Binding-site contacts:
Ligand atom N2 contacts residue ASN140 of chain 1.B at 3.2 Å (h-bond).
Ligand atom C9 contacts residue MET165 of chain 1.B at 4.0 Å (hydrophobic).
Ligand atom N3 contacts residue ILE142 of chain 1.B at 3.9 Å.
Ligand atom N1 contacts residue ASP204 of chain 1.B at 3.0 Å (salt-bridge).
Ligand atom N4 contacts residue ASP121 of chain 1.B at 2.9 Å (salt-bridge).
Ligand atom C2 contacts residue ASP204 of chain 1.B at 4.0 Å.
Ligand atom C2 contacts residue MET165 of chain 1.B at 3.8 Å (hydrophobic).
Ligand atom O4 contacts residue PHE209 of chain 1.B at 3.3 Å.
Ligand atom C1 contacts residue PHE209 of chain 1.B at 3.9 Å (hydrophobic).
Ligand atom N1 contacts residue ILE163 of chain 1.B at 3.6 Å.
Ligand atom C6 contacts residue ILE142 of chain 1.B at 3.4 Å (hydrophobic).
Ligand atom N5 contacts residue ASP204 of chain 1.B at 2.8 Å (salt-bridge).
Ligand atom C2 contacts residue PHE209 of chain 1.B at 4.0 Å (hydrophobic).
Ligand atom N4 contacts residue ILE142 of chain 1.B at 3.3 Å.
Ligand atom C4 contacts residue ARG274 of chain 1.B at 3.8 Å.
Ligand atom C10 contacts residue PHE209 of chain 1.B at 3.7 Å (hydrophobic).
Ligand atom N1 contacts residue ASN140 of chain 1.B at 2.6 Å (h-bond).
Ligand atom N2 contacts residue ILE142 of chain 1.B at 3.5 Å.
Ligand atom C1 contacts residue ARG274 of chain 1.B at 3.6 Å.
Ligand atom O1 contacts residue PHE209 of chain 1.B at 3.6 Å.
Ligand atom N3 contacts residue ASP121 of chain 1.B at 3.2 Å (salt-bridge).
Ligand atom C6 contacts residue ARG274 of chain 1.B at 3.7 Å.
Ligand atom N4 contacts residue ARG274 of chain 1.B at 3.6 Å (salt-bridge).
Ligand atom C5 contacts residue ARG274 of chain 1.B at 3.5 Å.
Ligand atom O1 contacts residue LYS240 of chain 1.B at 3.5 Å.
Ligand atom N2 contacts residue ARG274 of chain 1.B at 3.9 Å.
Ligand atom O4 contacts residue LYS240 of chain 1.B at 2.8 Å (salt-bridge).
Ligand atom N5 contacts residue MET165 of chain 1.B at 3.6 Å.
Ligand atom C9 contacts residue ASN140 of chain 1.B at 3.6 Å.
Ligand atom O1 contacts residue GLY236 of chain 1.B at 3.2 Å (h-bond).
Ligand atom O3 contacts residue ARG274 of chain 1.B at 3.3 Å (salt-bridge).
Ligand atom N3 contacts residue ARG274 of chain 1.B at 3.5 Å (salt-bridge).
Ligand atom O4 contacts residue ARG274 of chain 1.B at 3.8 Å.
Ligand atom C7 contacts residue ARG274 of chain 1.B at 3.5 Å.
Ligand atom O2 contacts residue ARG274 of chain 1.B at 3.1 Å (salt-bridge).
Ligand atom C4 contacts residue PHE209 of chain 1.B at 3.8 Å (hydrophobic).
Ligand atom C3 contacts residue ARG274 of chain 1.B at 3.2 Å.
Ligand atom C9 contacts residue ASP204 of chain 1.B at 3.3 Å.
Ligand atom N1 contacts residue LEU234 of chain 1.B at 4.0 Å.
Ligand atom C7 contacts residue PHE209 of chain 1.B at 3.4 Å (hydrophobic).

Sequence of chain 1.B:
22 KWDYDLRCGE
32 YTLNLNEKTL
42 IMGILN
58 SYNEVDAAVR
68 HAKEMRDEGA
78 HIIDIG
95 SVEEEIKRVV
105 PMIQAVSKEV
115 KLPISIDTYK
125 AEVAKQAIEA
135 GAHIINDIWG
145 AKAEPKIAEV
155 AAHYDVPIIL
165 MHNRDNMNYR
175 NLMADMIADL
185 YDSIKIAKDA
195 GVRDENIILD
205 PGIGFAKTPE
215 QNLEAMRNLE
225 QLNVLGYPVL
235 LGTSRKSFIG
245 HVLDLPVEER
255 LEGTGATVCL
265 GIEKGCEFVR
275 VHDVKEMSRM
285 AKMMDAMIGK

The protein below binds the small molecule below.
Small molecule (SMILES): COC(=O)C[C@@H](C)c1n[nH]c2nc(N)[nH]c(=O)c2c1=O